Sequence of chain 1.C:
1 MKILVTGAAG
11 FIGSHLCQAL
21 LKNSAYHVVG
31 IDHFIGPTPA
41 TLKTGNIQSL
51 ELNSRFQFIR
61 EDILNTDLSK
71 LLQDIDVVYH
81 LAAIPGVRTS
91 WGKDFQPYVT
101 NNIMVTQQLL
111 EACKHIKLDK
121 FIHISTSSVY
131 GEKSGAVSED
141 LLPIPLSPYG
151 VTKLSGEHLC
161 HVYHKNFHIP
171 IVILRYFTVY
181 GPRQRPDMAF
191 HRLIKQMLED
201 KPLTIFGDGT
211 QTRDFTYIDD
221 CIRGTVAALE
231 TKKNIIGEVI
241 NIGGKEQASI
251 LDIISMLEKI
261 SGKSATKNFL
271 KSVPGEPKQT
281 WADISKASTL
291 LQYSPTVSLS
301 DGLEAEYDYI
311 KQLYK

Binding-site contacts:
Ligand atom C2D contacts residue GLU276 of chain 1.C at 3.2 Å.
Ligand atom O2' contacts residue SER127 of chain 1.C at 3.1 Å (h-bond).
Ligand atom O2B contacts residue ARG213 of chain 1.C at 2.7 Å (salt-bridge).
Ligand atom O3D contacts residue GLN211 of chain 1.C at 2.8 Å (h-bond).
Ligand atom O3B contacts residue THR178 of chain 1.C at 3.3 Å (h-bond).
Ligand atom O2' contacts residue THR178 of chain 1.C at 3.3 Å (h-bond).
Ligand atom O'P contacts residue ARG185 of chain 1.C at 2.7 Å (salt-bridge).
Ligand atom O2A contacts residue ALA189 of chain 1.C at 3.2 Å (h-bond).
Ligand atom O3A contacts residue THR178 of chain 1.C at 3.2 Å.
Ligand atom C5 contacts residue PHE206 of chain 1.C at 3.5 Å (hydrophobic).
Ligand atom C3D contacts residue GLU276 of chain 1.C at 3.3 Å.
Ligand atom O1A contacts residue THR178 of chain 1.C at 3.5 Å.
Ligand atom O'P contacts residue NAD1 of chain 1.J at 3.4 Å.
Ligand atom C2' contacts residue SER128 of chain 1.C at 3.4 Å.
Ligand atom C4 contacts residue PHE206 of chain 1.C at 3.4 Å (hydrophobic).
Ligand atom C3' contacts residue NAD1 of chain 1.J at 3.4 Å.
Ligand atom O'Q contacts residue ARG185 of chain 1.C at 3.2 Å (salt-bridge).
Ligand atom O3' contacts residue THR126 of chain 1.C at 2.9 Å (h-bond).
Ligand atom O3' contacts residue NAD1 of chain 1.J at 3.1 Å.
Ligand atom O2D contacts residue GLU276 of chain 1.C at 2.5 Å (salt-bridge).
Ligand atom N1 contacts residue PHE206 of chain 1.C at 3.5 Å.
Ligand atom C2 contacts residue PHE206 of chain 1.C at 3.5 Å (hydrophobic).
Ligand atom O3' contacts residue SER127 of chain 1.C at 3.0 Å (h-bond).
Ligand atom O2A contacts residue ARG88 of chain 1.C at 2.7 Å (salt-bridge).
Ligand atom O4 contacts residue ARG192 of chain 1.C at 2.7 Å (salt-bridge).
Ligand atom C6' contacts residue ARG185 of chain 1.C at 3.5 Å.
Ligand atom O3' contacts residue TYR176 of chain 1.C at 3.2 Å (h-bond).
Ligand atom C6 contacts residue ALA189 of chain 1.C at 3.5 Å (hydrophobic).
Ligand atom O3D contacts residue GLU276 of chain 1.C at 3.1 Å (salt-bridge).
Ligand atom O2 contacts residue PHE206 of chain 1.C at 2.9 Å (h-bond).
Ligand atom O4' contacts residue NAD1 of chain 1.J at 3.5 Å.
Ligand atom O4' contacts residue THR126 of chain 1.C at 2.9 Å (h-bond).
Ligand atom N3 contacts residue THR204 of chain 1.C at 2.8 Å (h-bond).
Ligand atom C4' contacts residue NAD1 of chain 1.J at 3.0 Å.
Ligand atom O4 contacts residue THR204 of chain 1.C at 3.0 Å (h-bond).
Ligand atom O4' contacts residue TYR149 of chain 1.C at 3.1 Å (h-bond).
Ligand atom O2A contacts residue MET188 of chain 1.C at 3.4 Å.
Ligand atom O1A contacts residue ALA189 of chain 1.C at 3.2 Å.
Ligand atom N3 contacts residue PHE206 of chain 1.C at 3.5 Å.
Ligand atom O'Q contacts residue GLY86 of chain 1.C at 3.0 Å (h-bond).

A small-molecule ligand and the protein it binds are described below.
Small molecule (SMILES): O=C(O)[C@H]1O[C@H](O[P](=O)(O)O[P](=O)(O)OC[C@H]2O[C@@H](n3ccc(=O)[nH]c3=O)[C@H](O)[C@@H]2O)[C@H](O)[C@@H](O)[C@H]1O